A small-molecule ligand and the protein it binds are described below.
Small molecule (SMILES): C[C@@H](O)[C@H](NC(=O)[C@H](COP(=O)(O)O)NC(=O)[C@@H](NC(=O)[C@H](CO)NC(=O)[C@H](/C=C/CN=C(N)N)NC(=O)[C@@H](N)CCC(N)=O)[C@@H](C)O)C(=O)O

Binding-site contacts:
Ligand atom O1P contacts residue ARG134 of chain 1.A at 2.8 Å (salt-bridge).
Ligand atom C contacts residue ASN231 of chain 1.A at 3.7 Å.
Ligand atom NH1 contacts residue ARG65 of chain 1.A at 3.3 Å.
Ligand atom OG1 contacts residue ASN231 of chain 1.A at 3.8 Å.
Ligand atom CB contacts residue ASN231 of chain 1.A at 3.6 Å.
Ligand atom CD contacts residue ARG65 of chain 1.A at 3.7 Å.
Ligand atom OXT contacts residue LYS54 of chain 1.A at 3.2 Å.
Ligand atom O contacts residue ASN180 of chain 1.A at 2.9 Å (h-bond).
Ligand atom O1P contacts residue ARG61 of chain 1.A at 3.0 Å (salt-bridge).
Ligand atom C contacts residue LYS54 of chain 1.A at 3.8 Å.
Ligand atom C contacts residue ASN180 of chain 1.A at 3.5 Å.
Ligand atom OG contacts residue GLU187 of chain 1.A at 2.6 Å (salt-bridge).
Ligand atom CA contacts residue ASN231 of chain 1.A at 3.6 Å.
Ligand atom CA contacts residue ASN180 of chain 1.A at 3.3 Å.
Ligand atom N contacts residue LEU179 of chain 1.A at 3.7 Å.
Ligand atom O contacts residue LEU179 of chain 1.A at 3.6 Å.
Ligand atom O3P contacts residue ARG61 of chain 1.A at 2.9 Å (salt-bridge).
Ligand atom P contacts residue ARG61 of chain 1.A at 3.7 Å.
Ligand atom P contacts residue ARG134 of chain 1.A at 3.8 Å.
Ligand atom CG2 contacts residue LEU227 of chain 1.A at 3.7 Å (hydrophobic).
Ligand atom O contacts residue ASN231 of chain 1.A at 2.9 Å (h-bond).
Ligand atom N contacts residue ASN231 of chain 1.A at 2.8 Å (h-bond).
Ligand atom O contacts residue LYS127 of chain 1.A at 2.9 Å (salt-bridge).
Ligand atom O2P contacts residue ARG134 of chain 1.A at 2.9 Å (salt-bridge).
Ligand atom CB contacts residue ASN180 of chain 1.A at 3.2 Å.
Ligand atom CB contacts residue LEU179 of chain 1.A at 3.8 Å (hydrophobic).
Ligand atom NE contacts residue ARG65 of chain 1.A at 3.5 Å.
Ligand atom N contacts residue ASN180 of chain 1.A at 2.9 Å (h-bond).
Ligand atom NH2 contacts residue ARG65 of chain 1.A at 3.5 Å (salt-bridge).
Ligand atom O contacts residue VAL183 of chain 1.A at 3.3 Å.
Ligand atom NH2 contacts residue ARG61 of chain 1.A at 3.6 Å.
Ligand atom CG2 contacts residue GLY176 of chain 1.A at 3.5 Å.
Ligand atom CB contacts residue GLU187 of chain 1.A at 3.5 Å.
Ligand atom O2P contacts residue TYR135 of chain 1.A at 2.7 Å (h-bond).
Ligand atom CZ contacts residue ARG65 of chain 1.A at 3.5 Å.
Ligand atom O contacts residue LEU234 of chain 1.A at 3.6 Å.
Ligand atom CA contacts residue ASN231 of chain 1.A at 3.7 Å.
Ligand atom C contacts residue LEU234 of chain 1.A at 3.8 Å (hydrophobic).
Ligand atom C contacts residue LEU179 of chain 1.A at 3.8 Å (hydrophobic).
Ligand atom OG contacts residue TRP235 of chain 1.A at 3.0 Å (h-bond).

Sequence of chain 1.A:
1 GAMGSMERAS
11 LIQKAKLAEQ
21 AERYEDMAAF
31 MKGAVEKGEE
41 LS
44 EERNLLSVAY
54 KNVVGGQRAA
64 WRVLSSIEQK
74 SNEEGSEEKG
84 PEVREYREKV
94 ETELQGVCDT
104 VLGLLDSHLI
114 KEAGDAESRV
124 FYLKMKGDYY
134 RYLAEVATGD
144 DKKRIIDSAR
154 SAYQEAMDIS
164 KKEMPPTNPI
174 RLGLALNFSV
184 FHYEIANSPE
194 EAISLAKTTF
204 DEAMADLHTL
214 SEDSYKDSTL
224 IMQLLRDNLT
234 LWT